Sequence of chain 1.D:
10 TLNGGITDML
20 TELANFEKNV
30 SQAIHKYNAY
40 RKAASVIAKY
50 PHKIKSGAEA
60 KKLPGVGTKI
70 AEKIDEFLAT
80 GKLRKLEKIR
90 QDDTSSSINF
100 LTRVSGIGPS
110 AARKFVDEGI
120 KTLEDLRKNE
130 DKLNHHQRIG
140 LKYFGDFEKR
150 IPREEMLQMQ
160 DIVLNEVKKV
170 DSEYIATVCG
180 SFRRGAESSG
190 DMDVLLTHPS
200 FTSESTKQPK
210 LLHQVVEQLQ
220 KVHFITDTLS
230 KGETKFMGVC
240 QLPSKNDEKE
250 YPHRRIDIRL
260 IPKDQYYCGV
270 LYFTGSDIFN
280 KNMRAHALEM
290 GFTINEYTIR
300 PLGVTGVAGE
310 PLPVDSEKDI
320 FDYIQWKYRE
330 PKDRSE

A small-molecule ligand and the protein it binds are described below.
Small molecule (SMILES): Nc1nc2c(ncn2[C@H]2C[C@H](O)[C@@H](CO[P](=O)(O)O[P](=O)(O)C(F)(F)P(=O)(O)O)O2)c(=O)[nH]1

Binding-site contacts:
Ligand atom O2B contacts residue MG1 of chain 1.E at 2.1 Å.
Ligand atom C2' contacts residue GLY274 of chain 1.D at 3.6 Å.
Ligand atom O1A contacts residue ASP192 of chain 1.D at 3.0 Å (salt-bridge).
Ligand atom P3 contacts residue MG1 of chain 1.E at 3.2 Å.
Ligand atom P1 contacts residue MG1 of chain 1.E at 3.3 Å.
Ligand atom O1B contacts residue ARG183 of chain 1.D at 2.7 Å (salt-bridge).
Ligand atom O1G contacts residue ASP190 of chain 1.D at 2.8 Å (salt-bridge).
Ligand atom F1B contacts residue SER180 of chain 1.D at 3.4 Å.
Ligand atom C2' contacts residue TYR271 of chain 1.D at 3.3 Å (hydrophobic).
Ligand atom C8 contacts residue ASP276 of chain 1.D at 3.7 Å.
Ligand atom O1A contacts residue ASP190 of chain 1.D at 3.0 Å (salt-bridge).
Ligand atom O1A contacts residue MG1 of chain 1.E at 2.0 Å.
Ligand atom O3G contacts residue SER188 of chain 1.D at 3.6 Å.
Ligand atom O2B contacts residue ASP192 of chain 1.D at 2.9 Å (salt-bridge).
Ligand atom P3 contacts residue GLY189 of chain 1.D at 3.5 Å.
Ligand atom O3A contacts residue MG1 of chain 1.E at 3.6 Å.
Ligand atom P1 contacts residue NA1 of chain 1.F at 3.6 Å.
Ligand atom C1' contacts residue TYR271 of chain 1.D at 3.5 Å (hydrophobic).
Ligand atom N2 contacts residue ARG283 of chain 1.D at 3.1 Å.
Ligand atom O3' contacts residue THR273 of chain 1.D at 3.5 Å (h-bond).
Ligand atom O3' contacts residue GLY274 of chain 1.D at 3.3 Å.
Ligand atom N7 contacts residue ASP276 of chain 1.D at 3.3 Å.
Ligand atom O2G contacts residue GLY189 of chain 1.D at 3.2 Å (h-bond).
Ligand atom C2' contacts residue ASN279 of chain 1.D at 3.5 Å.
Ligand atom O2B contacts residue GLY179 of chain 1.D at 3.3 Å.
Ligand atom O1A contacts residue NA1 of chain 1.F at 2.5 Å (h-bond).
Ligand atom C5 contacts residue ASP276 of chain 1.D at 3.5 Å.
Ligand atom O1G contacts residue MG1 of chain 1.E at 2.1 Å.
Ligand atom C5' contacts residue ASP192 of chain 1.D at 3.6 Å.
Ligand atom C4' contacts residue PHE272 of chain 1.D at 3.6 Å (hydrophobic).
Ligand atom O3G contacts residue GLY189 of chain 1.D at 2.9 Å (h-bond).
Ligand atom N3 contacts residue ASN279 of chain 1.D at 3.0 Å (h-bond).
Ligand atom O3G contacts residue SER180 of chain 1.D at 2.7 Å (h-bond).
Ligand atom O3' contacts residue ARG183 of chain 1.D at 3.7 Å.
Ligand atom O3G contacts residue MG1 of chain 1.E at 3.6 Å.
Ligand atom O2B contacts residue SER180 of chain 1.D at 3.2 Å (h-bond).
Ligand atom P2 contacts residue MG1 of chain 1.E at 3.2 Å.
Ligand atom F1B contacts residue ARG183 of chain 1.D at 3.2 Å.
Ligand atom N3 contacts residue TYR271 of chain 1.D at 3.4 Å.
Ligand atom N2 contacts residue ASN279 of chain 1.D at 3.6 Å.